Sequence of chain 1.C:
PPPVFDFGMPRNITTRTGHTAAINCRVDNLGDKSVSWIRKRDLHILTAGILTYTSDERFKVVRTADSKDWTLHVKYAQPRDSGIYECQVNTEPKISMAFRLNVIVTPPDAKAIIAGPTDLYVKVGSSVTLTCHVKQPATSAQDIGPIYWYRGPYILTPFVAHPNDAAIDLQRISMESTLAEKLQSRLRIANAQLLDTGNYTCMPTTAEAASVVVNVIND

A protein and the small-molecule ligand that binds it are described below.
Small molecule (SMILES): CC(=O)N[C@H]1[C@H](O[C@H]2[C@H](O)[C@@H](NC(C)=O)CO[C@@H]2CO[C@@H]2O[C@@H](C)[C@@H](O)[C@@H](O)[C@@H]2O)O[C@H](CO)[C@@H](O)[C@@H]1O

Binding-site contacts:
Ligand atom O5 contacts residue ASN105 of chain 1.C at 4.5 Å.
Ligand atom C4 contacts residue ASN15 of chain 1.C at 4.2 Å.
Ligand atom N2 contacts residue ASN15 of chain 1.C at 3.0 Å (h-bond).
Ligand atom C5 contacts residue ASN15 of chain 1.C at 3.6 Å.
Ligand atom C2 contacts residue ASN15 of chain 1.C at 2.5 Å.
Ligand atom O5 contacts residue ARG103 of chain 1.C at 4.2 Å.
Ligand atom O5 contacts residue ASN15 of chain 1.C at 2.3 Å (h-bond).
Ligand atom C8 contacts residue ASN15 of chain 1.C at 4.5 Å.
Ligand atom C5 contacts residue ASN105 of chain 1.C at 4.4 Å.
Ligand atom C8 contacts residue ARG103 of chain 1.C at 4.1 Å.
Ligand atom O4 contacts residue ASN105 of chain 1.C at 3.9 Å.
Ligand atom C6 contacts residue ASN105 of chain 1.C at 3.4 Å.
Ligand atom C7 contacts residue ASN15 of chain 1.C at 3.2 Å.
Ligand atom O5 contacts residue ARG103 of chain 1.C at 4.5 Å.
Ligand atom O7 contacts residue ASN15 of chain 1.C at 3.1 Å (h-bond).
Ligand atom C1 contacts residue ASN15 of chain 1.C at 1.4 Å.
Ligand atom C6 contacts residue ARG103 of chain 1.C at 4.0 Å.
Ligand atom C5 contacts residue ARG103 of chain 1.C at 4.2 Å.
Ligand atom C3 contacts residue ASN15 of chain 1.C at 3.8 Å.